Binding-site contacts:
Ligand atom O6 contacts residue TRP185 of chain 1.D at 4.2 Å.
Ligand atom C1 contacts residue TRP185 of chain 1.D at 4.4 Å (hydrophobic).
Ligand atom C4 contacts residue ASN187 of chain 1.D at 4.2 Å.
Ligand atom C7 contacts residue ASN187 of chain 1.D at 3.4 Å.
Ligand atom C8 contacts residue THR189 of chain 1.D at 4.2 Å.
Ligand atom C2 contacts residue THR189 of chain 1.D at 4.2 Å.
Ligand atom C3 contacts residue ASN187 of chain 1.D at 3.8 Å.
Ligand atom N2 contacts residue ASN187 of chain 1.D at 3.0 Å (h-bond).
Ligand atom C5 contacts residue TRP185 of chain 1.D at 4.1 Å (hydrophobic).
Ligand atom C7 contacts residue THR189 of chain 1.D at 4.5 Å.
Ligand atom C2 contacts residue ASN187 of chain 1.D at 2.5 Å.
Ligand atom C1 contacts residue ASN187 of chain 1.D at 1.4 Å.
Ligand atom C3 contacts residue TRP185 of chain 1.D at 4.1 Å (hydrophobic).
Ligand atom O7 contacts residue ASN187 of chain 1.D at 3.2 Å (h-bond).
Ligand atom O5 contacts residue ASN187 of chain 1.D at 2.3 Å (h-bond).
Ligand atom C1 contacts residue THR189 of chain 1.D at 3.6 Å.
Ligand atom O4 contacts residue TRP185 of chain 1.D at 4.2 Å.
Ligand atom O5 contacts residue TRP185 of chain 1.D at 4.4 Å.
Ligand atom C5 contacts residue ASN187 of chain 1.D at 3.7 Å.
Ligand atom N2 contacts residue THR189 of chain 1.D at 3.9 Å.

Sequence of chain 1.D:
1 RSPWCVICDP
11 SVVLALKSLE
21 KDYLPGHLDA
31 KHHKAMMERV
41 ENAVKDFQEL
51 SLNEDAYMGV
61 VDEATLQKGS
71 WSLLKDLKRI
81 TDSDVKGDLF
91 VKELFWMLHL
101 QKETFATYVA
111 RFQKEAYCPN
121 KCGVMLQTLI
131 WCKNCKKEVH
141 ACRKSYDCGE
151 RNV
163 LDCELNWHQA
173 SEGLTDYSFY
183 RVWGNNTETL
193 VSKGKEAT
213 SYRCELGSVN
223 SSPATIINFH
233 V

A small-molecule ligand and the protein it binds are described below.
Small molecule (SMILES): CC(=O)N[C@@H]1[C@@H](O)[C@H](O)[C@@H](CO)O[C@H]1O